Sequence of chain 53.A:
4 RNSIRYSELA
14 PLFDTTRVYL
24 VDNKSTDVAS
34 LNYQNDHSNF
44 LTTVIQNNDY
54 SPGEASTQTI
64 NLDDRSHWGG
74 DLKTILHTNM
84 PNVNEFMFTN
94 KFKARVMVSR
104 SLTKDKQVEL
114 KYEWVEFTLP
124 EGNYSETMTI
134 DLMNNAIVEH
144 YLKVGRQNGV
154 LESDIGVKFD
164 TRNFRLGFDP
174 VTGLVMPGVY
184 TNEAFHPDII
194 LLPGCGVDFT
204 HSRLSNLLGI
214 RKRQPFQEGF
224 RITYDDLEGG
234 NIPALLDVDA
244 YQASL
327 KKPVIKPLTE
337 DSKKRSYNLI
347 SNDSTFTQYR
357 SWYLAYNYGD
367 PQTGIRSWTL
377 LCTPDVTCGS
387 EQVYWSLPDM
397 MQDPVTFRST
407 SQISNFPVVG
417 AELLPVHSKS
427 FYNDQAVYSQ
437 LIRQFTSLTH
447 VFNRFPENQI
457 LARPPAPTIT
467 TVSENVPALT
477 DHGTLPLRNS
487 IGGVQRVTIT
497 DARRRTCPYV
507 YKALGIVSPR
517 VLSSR

This small molecule binds to this protein.
Small molecule (SMILES): CCCCCCCCCCCC[N+](C)(C)CCCS(=O)(=O)O

Binding-site contacts:
Ligand atom C10 contacts residue C151 of chain 53.D at 3.4 Å.
Ligand atom C2 contacts residue TRP374 of chain 53.A at 4.1 Å (hydrophobic).
Ligand atom C9 contacts residue C151 of chain 53.D at 3.4 Å.
Ligand atom S1 contacts residue GLY222 of chain 53.A at 3.0 Å (h-bond).
Ligand atom C16 contacts residue ASP229 of chain 53.A at 4.3 Å.
Ligand atom C12 contacts residue C151 of chain 53.D at 3.4 Å.
Ligand atom O1S contacts residue LYS215 of chain 53.A at 2.7 Å (salt-bridge).
Ligand atom C8 contacts residue C151 of chain 53.D at 3.7 Å.
Ligand atom O2S contacts residue ARG224 of chain 53.A at 4.5 Å.
Ligand atom O3S contacts residue PHE223 of chain 53.A at 3.9 Å.
Ligand atom O1S contacts residue PHE223 of chain 53.A at 4.5 Å.
Ligand atom O3S contacts residue GLY222 of chain 53.A at 2.9 Å (h-bond).
Ligand atom S1 contacts residue ARG224 of chain 53.A at 4.3 Å.
Ligand atom C13 contacts residue C151 of chain 53.D at 4.5 Å.
Ligand atom C7 contacts residue C151 of chain 53.D at 3.4 Å.
Ligand atom O3S contacts residue TRP374 of chain 53.A at 3.3 Å.
Ligand atom O2S contacts residue GLY222 of chain 53.A at 3.3 Å (h-bond).
Ligand atom C5 contacts residue C151 of chain 53.D at 4.0 Å.
Ligand atom S1 contacts residue LYS215 of chain 53.A at 4.1 Å.
Ligand atom C1 contacts residue TRP374 of chain 53.A at 3.6 Å (hydrophobic).
Ligand atom O1S contacts residue TRP374 of chain 53.A at 4.3 Å.
Ligand atom C6 contacts residue C151 of chain 53.D at 4.2 Å.
Ligand atom O1S contacts residue GLY222 of chain 53.A at 2.3 Å (h-bond).
Ligand atom C11 contacts residue C151 of chain 53.D at 3.5 Å.
Ligand atom O3S contacts residue ARG224 of chain 53.A at 2.9 Å (salt-bridge).
Ligand atom C3 contacts residue TRP374 of chain 53.A at 4.3 Å (hydrophobic).
Ligand atom S1 contacts residue TRP374 of chain 53.A at 4.0 Å.